Sequence of chain 1.C:
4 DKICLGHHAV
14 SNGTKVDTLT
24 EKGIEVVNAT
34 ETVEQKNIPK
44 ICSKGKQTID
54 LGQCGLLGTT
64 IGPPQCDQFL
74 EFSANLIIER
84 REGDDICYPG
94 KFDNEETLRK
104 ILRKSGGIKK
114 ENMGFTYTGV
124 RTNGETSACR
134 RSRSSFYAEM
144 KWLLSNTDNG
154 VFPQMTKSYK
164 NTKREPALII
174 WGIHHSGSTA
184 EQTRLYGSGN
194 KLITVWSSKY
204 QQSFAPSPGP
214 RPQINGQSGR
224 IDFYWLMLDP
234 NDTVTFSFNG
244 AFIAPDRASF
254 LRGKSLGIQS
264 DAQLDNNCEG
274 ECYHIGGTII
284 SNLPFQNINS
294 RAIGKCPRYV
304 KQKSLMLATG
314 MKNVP

Binding-site contacts:
Ligand atom C1 contacts residue GLN220 of chain 1.C at 3.6 Å.
Ligand atom O11 contacts residue GLY127 of chain 1.C at 3.4 Å.
Ligand atom C6 contacts residue GLN220 of chain 1.C at 3.9 Å.
Ligand atom C5 contacts residue GLN220 of chain 1.C at 3.6 Å.
Ligand atom C6 contacts residue GLY219 of chain 1.C at 3.4 Å.
Ligand atom O8 contacts residue TYR91 of chain 1.C at 3.3 Å.
Ligand atom C9 contacts residue TRP145 of chain 1.C at 3.9 Å (hydrophobic).
Ligand atom C3 contacts residue GLN220 of chain 1.C at 3.6 Å.
Ligand atom C7 contacts residue TRP145 of chain 1.C at 3.9 Å (hydrophobic).
Ligand atom C1 contacts residue THR129 of chain 1.C at 3.4 Å.
Ligand atom O1A contacts residue SER130 of chain 1.C at 2.7 Å (h-bond).
Ligand atom O1B contacts residue GLN220 of chain 1.C at 2.9 Å (h-bond).
Ligand atom C11 contacts residue LEU147 of chain 1.C at 3.7 Å (hydrophobic).
Ligand atom O5 contacts residue GLY219 of chain 1.C at 3.7 Å.
Ligand atom C4 contacts residue GLN220 of chain 1.C at 3.6 Å.
Ligand atom C5 contacts residue GLU128 of chain 1.C at 3.7 Å.
Ligand atom O8 contacts residue GLN220 of chain 1.C at 2.9 Å (h-bond).
Ligand atom O10 contacts residue ARG187 of chain 1.C at 3.6 Å.
Ligand atom O9 contacts residue TYR91 of chain 1.C at 2.7 Å (h-bond).
Ligand atom C10 contacts residue LEU188 of chain 1.C at 3.8 Å (hydrophobic).
Ligand atom O11 contacts residue GLU128 of chain 1.C at 3.0 Å (salt-bridge).
Ligand atom O6 contacts residue GLY219 of chain 1.C at 3.0 Å (h-bond).
Ligand atom C6 contacts residue GLU128 of chain 1.C at 3.9 Å.
Ligand atom C10 contacts residue GLU128 of chain 1.C at 3.9 Å.
Ligand atom O1B contacts residue SER130 of chain 1.C at 3.9 Å.
Ligand atom N5 contacts residue GLU128 of chain 1.C at 3.0 Å (salt-bridge).
Ligand atom O1A contacts residue THR129 of chain 1.C at 3.3 Å.
Ligand atom C4 contacts residue GLU128 of chain 1.C at 3.6 Å.
Ligand atom O10 contacts residue LEU188 of chain 1.C at 3.0 Å.
Ligand atom O7 contacts residue ARG187 of chain 1.C at 3.3 Å (salt-bridge).
Ligand atom C9 contacts residue GLU184 of chain 1.C at 3.2 Å.
Ligand atom C11 contacts residue GLU128 of chain 1.C at 3.9 Å.
Ligand atom C9 contacts residue TYR91 of chain 1.C at 3.4 Å (hydrophobic).
Ligand atom O1B contacts residue THR129 of chain 1.C at 2.5 Å (h-bond).
Ligand atom C11 contacts residue GLY127 of chain 1.C at 3.9 Å.
Ligand atom O9 contacts residue GLU184 of chain 1.C at 2.4 Å (salt-bridge).
Ligand atom C1 contacts residue SER130 of chain 1.C at 3.7 Å.
Ligand atom C5 contacts residue GLY219 of chain 1.C at 3.2 Å.
Ligand atom O9 contacts residue HIS177 of chain 1.C at 3.4 Å (h-bond).
Ligand atom C9 contacts residue HIS177 of chain 1.C at 3.6 Å.

The small molecule below binds the protein below.
Small molecule (SMILES): O=C(CO)N[C@H]1[C@H]([C@H](O)[C@H](O)CO)O[C@@](O[C@@H]2[C@@H](O)[C@H](O)O[C@H](CO)[C@@H]2O)(C(=O)O)C[C@@H]1O